Sequence of chain 1.C:
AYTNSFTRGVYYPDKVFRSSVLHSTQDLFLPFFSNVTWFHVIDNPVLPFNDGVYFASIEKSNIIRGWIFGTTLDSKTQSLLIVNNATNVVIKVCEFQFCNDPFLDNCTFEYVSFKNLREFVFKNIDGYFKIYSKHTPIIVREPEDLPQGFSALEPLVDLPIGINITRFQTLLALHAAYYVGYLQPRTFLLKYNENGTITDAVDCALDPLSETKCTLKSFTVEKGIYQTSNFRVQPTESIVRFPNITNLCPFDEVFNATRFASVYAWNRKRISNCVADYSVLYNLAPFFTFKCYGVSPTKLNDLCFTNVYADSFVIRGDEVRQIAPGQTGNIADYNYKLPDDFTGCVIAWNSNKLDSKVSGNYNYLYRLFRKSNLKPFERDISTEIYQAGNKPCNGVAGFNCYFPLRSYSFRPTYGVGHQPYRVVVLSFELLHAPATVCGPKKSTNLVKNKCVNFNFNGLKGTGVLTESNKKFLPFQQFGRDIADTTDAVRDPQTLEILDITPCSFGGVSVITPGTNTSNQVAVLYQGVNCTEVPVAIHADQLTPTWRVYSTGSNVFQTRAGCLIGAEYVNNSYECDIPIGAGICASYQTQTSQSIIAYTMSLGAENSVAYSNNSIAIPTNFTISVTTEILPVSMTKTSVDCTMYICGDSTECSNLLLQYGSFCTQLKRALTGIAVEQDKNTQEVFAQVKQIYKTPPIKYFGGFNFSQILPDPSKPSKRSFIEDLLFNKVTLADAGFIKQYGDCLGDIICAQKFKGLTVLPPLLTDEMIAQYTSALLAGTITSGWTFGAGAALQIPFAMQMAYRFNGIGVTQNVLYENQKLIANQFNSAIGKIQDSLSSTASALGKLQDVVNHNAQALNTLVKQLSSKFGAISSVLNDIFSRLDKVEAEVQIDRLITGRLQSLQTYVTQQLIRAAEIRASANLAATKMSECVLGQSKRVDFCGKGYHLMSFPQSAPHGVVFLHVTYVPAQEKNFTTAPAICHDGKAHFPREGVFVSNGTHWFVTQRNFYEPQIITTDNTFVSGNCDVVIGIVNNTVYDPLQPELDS

This protein binds this small molecule.
Small molecule (SMILES): CC(=O)N[C@@H]1[C@@H](O)[C@H](O)[C@@H](CO)O[C@H]1O

Binding-site contacts:
Ligand atom C1 contacts residue ASN654 of chain 1.C at 1.4 Å.
Ligand atom C8 contacts residue TYR652 of chain 1.C at 3.6 Å (hydrophobic).
Ligand atom O5 contacts residue ASN654 of chain 1.C at 2.4 Å (h-bond).
Ligand atom O7 contacts residue ASN654 of chain 1.C at 3.3 Å (h-bond).
Ligand atom C3 contacts residue ASN654 of chain 1.C at 3.8 Å.
Ligand atom C2 contacts residue ASN654 of chain 1.C at 2.5 Å.
Ligand atom C8 contacts residue VAL653 of chain 1.C at 4.3 Å (hydrophobic).
Ligand atom C5 contacts residue ASN654 of chain 1.C at 3.7 Å.
Ligand atom C7 contacts residue ASN654 of chain 1.C at 3.3 Å.
Ligand atom C4 contacts residue ASN654 of chain 1.C at 4.2 Å.
Ligand atom C8 contacts residue ASN654 of chain 1.C at 4.1 Å.
Ligand atom N2 contacts residue ASN654 of chain 1.C at 2.9 Å (h-bond).